Sequence of chain 1.B:
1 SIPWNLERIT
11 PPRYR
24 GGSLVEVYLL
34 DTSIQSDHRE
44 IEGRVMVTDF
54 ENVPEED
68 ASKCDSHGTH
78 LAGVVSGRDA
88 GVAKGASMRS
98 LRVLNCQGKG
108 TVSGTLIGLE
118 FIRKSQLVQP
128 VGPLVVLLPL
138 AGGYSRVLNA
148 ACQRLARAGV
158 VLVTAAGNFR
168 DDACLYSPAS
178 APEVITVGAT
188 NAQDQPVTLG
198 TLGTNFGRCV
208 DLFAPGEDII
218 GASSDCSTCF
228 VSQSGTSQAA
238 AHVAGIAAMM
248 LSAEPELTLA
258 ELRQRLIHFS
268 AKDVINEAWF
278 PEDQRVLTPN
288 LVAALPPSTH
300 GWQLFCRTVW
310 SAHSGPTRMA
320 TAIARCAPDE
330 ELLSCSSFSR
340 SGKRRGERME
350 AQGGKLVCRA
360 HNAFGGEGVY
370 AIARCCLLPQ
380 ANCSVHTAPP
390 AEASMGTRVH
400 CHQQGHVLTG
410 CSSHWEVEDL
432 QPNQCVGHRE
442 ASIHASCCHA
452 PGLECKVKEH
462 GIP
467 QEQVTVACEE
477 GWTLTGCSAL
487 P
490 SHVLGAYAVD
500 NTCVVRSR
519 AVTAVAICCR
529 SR

Binding-site contacts:
Ligand atom C8 contacts residue GLN379 of chain 1.B at 3.1 Å.
Ligand atom C7 contacts residue HIS450 of chain 1.B at 3.7 Å.
Ligand atom N2 contacts residue GLN379 of chain 1.B at 3.7 Å.
Ligand atom C7 contacts residue GLN379 of chain 1.B at 3.7 Å.
Ligand atom C1 contacts residue ASN381 of chain 1.B at 1.4 Å.
Ligand atom C8 contacts residue ASN381 of chain 1.B at 4.3 Å.
Ligand atom C5 contacts residue ASN381 of chain 1.B at 3.6 Å.
Ligand atom C8 contacts residue HIS450 of chain 1.B at 3.6 Å.
Ligand atom O7 contacts residue HIS450 of chain 1.B at 3.0 Å.
Ligand atom O7 contacts residue ASN381 of chain 1.B at 2.8 Å (h-bond).
Ligand atom C2 contacts residue ASN381 of chain 1.B at 2.3 Å.
Ligand atom C4 contacts residue ASN381 of chain 1.B at 4.2 Å.
Ligand atom O5 contacts residue ASN381 of chain 1.B at 2.4 Å (h-bond).
Ligand atom C3 contacts residue ASN381 of chain 1.B at 3.7 Å.
Ligand atom N2 contacts residue ASN381 of chain 1.B at 2.7 Å (h-bond).
Ligand atom C7 contacts residue ASN381 of chain 1.B at 3.0 Å.
Ligand atom C8 contacts residue PRO452 of chain 1.B at 3.5 Å (hydrophobic).

The protein below binds the small molecule below.
Small molecule (SMILES): CC(=O)N[C@@H]1[C@@H](O)[C@H](O)[C@@H](CO)O[C@H]1O